Sequence of chain 1.B:
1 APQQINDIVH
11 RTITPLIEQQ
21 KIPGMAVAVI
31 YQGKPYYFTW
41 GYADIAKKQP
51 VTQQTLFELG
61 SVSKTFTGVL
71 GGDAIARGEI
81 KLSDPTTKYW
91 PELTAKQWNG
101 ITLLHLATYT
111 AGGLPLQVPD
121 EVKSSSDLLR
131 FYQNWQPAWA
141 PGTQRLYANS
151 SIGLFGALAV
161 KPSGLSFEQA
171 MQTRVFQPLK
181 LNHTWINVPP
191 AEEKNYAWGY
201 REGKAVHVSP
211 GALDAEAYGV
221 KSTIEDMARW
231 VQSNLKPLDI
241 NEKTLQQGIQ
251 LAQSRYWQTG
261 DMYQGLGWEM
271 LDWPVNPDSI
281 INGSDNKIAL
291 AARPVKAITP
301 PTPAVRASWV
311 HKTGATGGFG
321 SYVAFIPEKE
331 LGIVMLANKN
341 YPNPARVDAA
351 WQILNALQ

This protein binds this small molecule.
Small molecule (SMILES): O=C(O)c1cccs1

Binding-site contacts:
Ligand atom O8 contacts residue ALA140 of chain 1.B at 3.8 Å.
Ligand atom C3 contacts residue PRO137 of chain 1.B at 4.2 Å (hydrophobic).
Ligand atom C4 contacts residue TRP139 of chain 1.B at 4.1 Å (hydrophobic).
Ligand atom O7 contacts residue ALA140 of chain 1.B at 3.7 Å.
Ligand atom C3 contacts residue TRP139 of chain 1.B at 3.7 Å (hydrophobic).
Ligand atom C2 contacts residue ALA140 of chain 1.B at 3.9 Å (hydrophobic).
Ligand atom S5 contacts residue ALA140 of chain 1.B at 3.9 Å.
Ligand atom C2 contacts residue ALA138 of chain 1.B at 4.4 Å (hydrophobic).
Ligand atom O7 contacts residue PRO141 of chain 1.B at 4.4 Å.
Ligand atom C3 contacts residue ALA140 of chain 1.B at 3.8 Å (hydrophobic).
Ligand atom C1 contacts residue ALA140 of chain 1.B at 4.0 Å (hydrophobic).
Ligand atom C1 contacts residue PRO137 of chain 1.B at 3.7 Å (hydrophobic).
Ligand atom S5 contacts residue TRP139 of chain 1.B at 4.1 Å.
Ligand atom C1 contacts residue TRP139 of chain 1.B at 3.6 Å (hydrophobic).
Ligand atom C2 contacts residue PRO137 of chain 1.B at 3.5 Å (hydrophobic).
Ligand atom C1 contacts residue ALA138 of chain 1.B at 3.9 Å (hydrophobic).
Ligand atom C2 contacts residue TRP139 of chain 1.B at 3.4 Å (hydrophobic).
Ligand atom C4 contacts residue ALA140 of chain 1.B at 3.7 Å (hydrophobic).
Ligand atom C6 contacts residue ALA140 of chain 1.B at 3.6 Å (hydrophobic).